Binding-site contacts:
Ligand atom C7 contacts residue LEU922 of chain 1.B at 3.9 Å (hydrophobic).
Ligand atom O6 contacts residue GLN926 of chain 1.B at 3.0 Å (h-bond).
Ligand atom O6 contacts residue LEU922 of chain 1.B at 4.1 Å.
Ligand atom O7 contacts residue LEU922 of chain 1.B at 3.6 Å.
Ligand atom O7 contacts residue ASN717 of chain 1.B at 3.8 Å.
Ligand atom C8 contacts residue LEU922 of chain 1.B at 4.0 Å (hydrophobic).
Ligand atom C6 contacts residue LEU922 of chain 1.B at 4.2 Å (hydrophobic).
Ligand atom C3 contacts residue ASN717 of chain 1.B at 3.8 Å.
Ligand atom N2 contacts residue ASN717 of chain 1.B at 3.0 Å (h-bond).
Ligand atom O7 contacts residue GLN1071 of chain 1.B at 3.4 Å (h-bond).
Ligand atom C1 contacts residue ASN717 of chain 1.B at 1.4 Å.
Ligand atom C2 contacts residue ASN717 of chain 1.B at 2.5 Å.
Ligand atom C8 contacts residue ASN717 of chain 1.B at 3.8 Å.
Ligand atom O4 contacts residue LEU922 of chain 1.B at 4.1 Å.
Ligand atom O5 contacts residue ASN717 of chain 1.B at 2.3 Å (h-bond).
Ligand atom C2 contacts residue GLN1071 of chain 1.B at 4.0 Å.
Ligand atom O5 contacts residue GLN1071 of chain 1.B at 4.0 Å.
Ligand atom C5 contacts residue LEU922 of chain 1.B at 3.9 Å (hydrophobic).
Ligand atom C8 contacts residue THR716 of chain 1.B at 3.9 Å.
Ligand atom C8 contacts residue GLN1071 of chain 1.B at 4.0 Å.
Ligand atom C1 contacts residue LEU922 of chain 1.B at 4.3 Å (hydrophobic).
Ligand atom C5 contacts residue ASN717 of chain 1.B at 3.6 Å.
Ligand atom C7 contacts residue ASN717 of chain 1.B at 3.3 Å.
Ligand atom C7 contacts residue GLN1071 of chain 1.B at 3.9 Å.
Ligand atom C1 contacts residue GLN1071 of chain 1.B at 4.0 Å.
Ligand atom C4 contacts residue ASN717 of chain 1.B at 4.2 Å.
Ligand atom C6 contacts residue GLN926 of chain 1.B at 4.3 Å.

A protein and the small-molecule ligand that binds it are described below.
Small molecule (SMILES): CC(=O)N[C@H]1[C@H](O[C@H]2[C@H](O)[C@@H](NC(C)=O)CO[C@@H]2CO)O[C@H](CO)[C@@H](O)[C@@H]1O

Sequence of chain 1.B:
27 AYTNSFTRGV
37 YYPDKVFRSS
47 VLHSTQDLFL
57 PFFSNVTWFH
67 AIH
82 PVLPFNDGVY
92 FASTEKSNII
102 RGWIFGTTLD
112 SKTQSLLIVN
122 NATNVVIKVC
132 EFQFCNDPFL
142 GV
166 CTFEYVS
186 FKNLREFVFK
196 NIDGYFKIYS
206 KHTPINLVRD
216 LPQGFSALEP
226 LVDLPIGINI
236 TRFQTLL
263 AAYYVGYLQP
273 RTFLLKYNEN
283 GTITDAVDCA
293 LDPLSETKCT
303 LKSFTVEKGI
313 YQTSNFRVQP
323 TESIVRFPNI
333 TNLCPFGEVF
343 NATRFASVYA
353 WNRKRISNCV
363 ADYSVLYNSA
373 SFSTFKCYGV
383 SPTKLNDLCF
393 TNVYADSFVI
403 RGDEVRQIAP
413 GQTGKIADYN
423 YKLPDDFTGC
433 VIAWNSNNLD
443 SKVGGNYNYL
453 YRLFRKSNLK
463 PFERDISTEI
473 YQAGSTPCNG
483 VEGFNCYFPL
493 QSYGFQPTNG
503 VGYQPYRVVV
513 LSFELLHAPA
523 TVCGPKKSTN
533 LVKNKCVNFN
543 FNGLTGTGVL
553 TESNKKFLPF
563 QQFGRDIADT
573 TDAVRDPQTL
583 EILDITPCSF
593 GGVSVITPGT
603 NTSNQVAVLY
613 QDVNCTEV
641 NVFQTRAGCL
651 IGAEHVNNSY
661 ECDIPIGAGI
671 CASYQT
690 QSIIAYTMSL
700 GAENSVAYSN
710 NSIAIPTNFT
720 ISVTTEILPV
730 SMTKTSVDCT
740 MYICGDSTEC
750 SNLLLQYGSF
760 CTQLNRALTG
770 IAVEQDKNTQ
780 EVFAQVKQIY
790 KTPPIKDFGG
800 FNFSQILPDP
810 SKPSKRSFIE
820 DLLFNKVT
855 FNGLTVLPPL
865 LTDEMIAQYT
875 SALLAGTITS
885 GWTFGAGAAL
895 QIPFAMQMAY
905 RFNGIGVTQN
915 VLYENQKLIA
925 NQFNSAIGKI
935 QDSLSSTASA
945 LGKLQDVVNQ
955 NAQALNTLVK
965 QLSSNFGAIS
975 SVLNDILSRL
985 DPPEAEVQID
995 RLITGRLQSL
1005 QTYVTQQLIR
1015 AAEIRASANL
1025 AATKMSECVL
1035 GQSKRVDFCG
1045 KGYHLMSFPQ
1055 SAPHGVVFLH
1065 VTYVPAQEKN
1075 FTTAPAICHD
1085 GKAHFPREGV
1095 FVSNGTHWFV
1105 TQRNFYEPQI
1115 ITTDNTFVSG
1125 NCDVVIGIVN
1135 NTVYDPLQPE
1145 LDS